Sequence of chain 1.D:
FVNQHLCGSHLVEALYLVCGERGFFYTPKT

The protein below binds the small molecule below.
Small molecule (SMILES): Cc1cccc(O)c1

Binding-site contacts:
Ligand atom C1 contacts residue LEU11 of chain 1.H at 3.7 Å (hydrophobic).
Ligand atom O1 contacts residue ILE10 of chain 1.G at 3.4 Å.
Ligand atom C2 contacts residue LEU11 of chain 1.H at 4.2 Å (hydrophobic).
Ligand atom C1 contacts residue ILE10 of chain 1.G at 4.5 Å (hydrophobic).
Ligand atom C5 contacts residue LEU6 of chain 1.D at 4.0 Å (hydrophobic).
Ligand atom C4 contacts residue HIS5 of chain 1.D at 4.0 Å.
Ligand atom O1 contacts residue SER9 of chain 1.G at 3.8 Å.
Ligand atom C1 contacts residue CYS11 of chain 1.G at 3.9 Å (hydrophobic).
Ligand atom O1 contacts residue CYS6 of chain 1.G at 2.6 Å (h-bond).
Ligand atom C3 contacts residue LEU11 of chain 1.H at 4.3 Å (hydrophobic).
Ligand atom C5 contacts residue HIS10 of chain 1.H at 4.2 Å.
Ligand atom C7 contacts residue HIS5 of chain 1.D at 3.5 Å.
Ligand atom C2 contacts residue CYS11 of chain 1.G at 3.7 Å (hydrophobic).
Ligand atom C6 contacts residue CYS6 of chain 1.G at 3.4 Å (hydrophobic).
Ligand atom C7 contacts residue ALA14 of chain 1.H at 3.7 Å (hydrophobic).
Ligand atom C5 contacts residue CYS7 of chain 1.H at 4.2 Å (hydrophobic).
Ligand atom O1 contacts residue LEU11 of chain 1.H at 4.4 Å.
Ligand atom C3 contacts residue ALA14 of chain 1.H at 4.5 Å (hydrophobic).
Ligand atom C7 contacts residue LEU16 of chain 1.G at 3.8 Å (hydrophobic).
Ligand atom C5 contacts residue LEU11 of chain 1.H at 3.4 Å (hydrophobic).
Ligand atom C3 contacts residue HIS5 of chain 1.D at 3.7 Å.
Ligand atom C2 contacts residue HIS5 of chain 1.D at 4.2 Å.
Ligand atom C7 contacts residue LEU17 of chain 1.J at 3.2 Å (hydrophobic).
Ligand atom C3 contacts residue LEU16 of chain 1.G at 4.2 Å (hydrophobic).
Ligand atom C4 contacts residue LEU11 of chain 1.H at 3.9 Å (hydrophobic).
Ligand atom C2 contacts residue LEU16 of chain 1.G at 4.2 Å (hydrophobic).
Ligand atom C4 contacts residue HIS10 of chain 1.H at 4.1 Å.
Ligand atom C1 contacts residue CYS6 of chain 1.G at 3.4 Å (hydrophobic).
Ligand atom O1 contacts residue CYS11 of chain 1.G at 2.8 Å (h-bond).
Ligand atom C6 contacts residue CYS7 of chain 1.H at 4.0 Å (hydrophobic).
Ligand atom C6 contacts residue LEU11 of chain 1.H at 3.3 Å (hydrophobic).

Sequence of chain 1.J:
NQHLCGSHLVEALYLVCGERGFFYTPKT

Sequence of chain 1.H:
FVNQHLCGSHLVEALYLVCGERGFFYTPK

Sequence of chain 1.G:
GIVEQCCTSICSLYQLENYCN